Sequence of chain 1.C:
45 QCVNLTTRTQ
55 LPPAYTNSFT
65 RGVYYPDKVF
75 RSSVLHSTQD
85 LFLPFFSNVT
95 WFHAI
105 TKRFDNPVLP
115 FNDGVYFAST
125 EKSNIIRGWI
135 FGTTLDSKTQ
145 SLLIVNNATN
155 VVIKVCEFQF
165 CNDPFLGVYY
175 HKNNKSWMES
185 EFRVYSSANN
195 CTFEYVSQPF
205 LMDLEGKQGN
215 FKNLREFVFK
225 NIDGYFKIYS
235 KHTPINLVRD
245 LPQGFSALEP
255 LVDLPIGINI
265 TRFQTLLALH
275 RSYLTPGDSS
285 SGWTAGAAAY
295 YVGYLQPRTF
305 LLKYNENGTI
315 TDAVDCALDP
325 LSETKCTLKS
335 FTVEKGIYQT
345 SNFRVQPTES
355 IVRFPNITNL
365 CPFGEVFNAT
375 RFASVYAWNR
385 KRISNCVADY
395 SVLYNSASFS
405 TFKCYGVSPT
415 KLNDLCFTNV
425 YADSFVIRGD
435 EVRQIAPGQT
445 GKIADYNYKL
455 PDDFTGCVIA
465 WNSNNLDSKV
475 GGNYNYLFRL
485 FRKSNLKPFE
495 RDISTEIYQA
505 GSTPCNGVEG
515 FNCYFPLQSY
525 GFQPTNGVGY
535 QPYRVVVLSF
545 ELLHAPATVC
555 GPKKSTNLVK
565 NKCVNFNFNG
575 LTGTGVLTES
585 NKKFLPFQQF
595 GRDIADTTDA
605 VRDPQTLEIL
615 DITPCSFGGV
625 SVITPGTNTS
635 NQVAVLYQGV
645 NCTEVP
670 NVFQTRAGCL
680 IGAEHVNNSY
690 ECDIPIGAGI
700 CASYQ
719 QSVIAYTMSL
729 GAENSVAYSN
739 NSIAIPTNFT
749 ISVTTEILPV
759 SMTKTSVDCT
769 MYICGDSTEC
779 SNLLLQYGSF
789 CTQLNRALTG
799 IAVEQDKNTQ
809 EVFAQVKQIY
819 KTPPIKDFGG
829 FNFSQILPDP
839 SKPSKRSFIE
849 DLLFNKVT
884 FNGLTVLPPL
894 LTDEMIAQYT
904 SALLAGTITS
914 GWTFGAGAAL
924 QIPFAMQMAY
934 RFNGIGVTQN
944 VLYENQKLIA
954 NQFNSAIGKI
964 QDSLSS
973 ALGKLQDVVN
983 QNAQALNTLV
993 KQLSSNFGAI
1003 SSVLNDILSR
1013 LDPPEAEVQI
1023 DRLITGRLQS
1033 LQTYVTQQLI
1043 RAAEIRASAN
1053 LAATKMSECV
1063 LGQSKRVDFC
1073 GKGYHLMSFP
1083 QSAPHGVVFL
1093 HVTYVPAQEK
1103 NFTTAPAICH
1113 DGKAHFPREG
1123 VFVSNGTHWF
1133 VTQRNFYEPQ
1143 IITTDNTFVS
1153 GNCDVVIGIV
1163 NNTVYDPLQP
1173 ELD

Binding-site contacts:
Ligand atom C7 contacts residue GLU310 of chain 1.C at 3.8 Å.
Ligand atom C3 contacts residue ASN311 of chain 1.C at 3.8 Å.
Ligand atom C3 contacts residue GLU310 of chain 1.C at 4.5 Å.
Ligand atom C1 contacts residue LYS587 of chain 1.B at 4.4 Å.
Ligand atom O7 contacts residue ASN311 of chain 1.C at 4.0 Å.
Ligand atom C8 contacts residue ASN309 of chain 1.C at 3.7 Å.
Ligand atom C8 contacts residue GLU310 of chain 1.C at 3.5 Å.
Ligand atom N2 contacts residue GLU310 of chain 1.C at 3.2 Å (salt-bridge).
Ligand atom N2 contacts residue ASN311 of chain 1.C at 2.9 Å (h-bond).
Ligand atom O7 contacts residue ASN309 of chain 1.C at 4.1 Å.
Ligand atom C6 contacts residue LYS587 of chain 1.B at 4.0 Å.
Ligand atom C2 contacts residue GLU310 of chain 1.C at 4.2 Å.
Ligand atom C4 contacts residue ASN311 of chain 1.C at 4.2 Å.
Ligand atom C2 contacts residue ASN311 of chain 1.C at 2.5 Å.
Ligand atom C5 contacts residue LYS587 of chain 1.B at 3.9 Å.
Ligand atom C7 contacts residue ASN311 of chain 1.C at 3.7 Å.
Ligand atom C5 contacts residue ASN311 of chain 1.C at 3.7 Å.
Ligand atom O5 contacts residue LYS587 of chain 1.B at 3.9 Å.
Ligand atom C1 contacts residue ASN311 of chain 1.C at 1.4 Å.
Ligand atom C7 contacts residue ASN309 of chain 1.C at 4.0 Å.
Ligand atom O5 contacts residue ASN311 of chain 1.C at 2.4 Å (h-bond).

This protein binds this small molecule.
Small molecule (SMILES): CC(=O)N[C@@H]1[C@@H](O)[C@H](O)[C@@H](CO)O[C@H]1O

Sequence of chain 1.B:
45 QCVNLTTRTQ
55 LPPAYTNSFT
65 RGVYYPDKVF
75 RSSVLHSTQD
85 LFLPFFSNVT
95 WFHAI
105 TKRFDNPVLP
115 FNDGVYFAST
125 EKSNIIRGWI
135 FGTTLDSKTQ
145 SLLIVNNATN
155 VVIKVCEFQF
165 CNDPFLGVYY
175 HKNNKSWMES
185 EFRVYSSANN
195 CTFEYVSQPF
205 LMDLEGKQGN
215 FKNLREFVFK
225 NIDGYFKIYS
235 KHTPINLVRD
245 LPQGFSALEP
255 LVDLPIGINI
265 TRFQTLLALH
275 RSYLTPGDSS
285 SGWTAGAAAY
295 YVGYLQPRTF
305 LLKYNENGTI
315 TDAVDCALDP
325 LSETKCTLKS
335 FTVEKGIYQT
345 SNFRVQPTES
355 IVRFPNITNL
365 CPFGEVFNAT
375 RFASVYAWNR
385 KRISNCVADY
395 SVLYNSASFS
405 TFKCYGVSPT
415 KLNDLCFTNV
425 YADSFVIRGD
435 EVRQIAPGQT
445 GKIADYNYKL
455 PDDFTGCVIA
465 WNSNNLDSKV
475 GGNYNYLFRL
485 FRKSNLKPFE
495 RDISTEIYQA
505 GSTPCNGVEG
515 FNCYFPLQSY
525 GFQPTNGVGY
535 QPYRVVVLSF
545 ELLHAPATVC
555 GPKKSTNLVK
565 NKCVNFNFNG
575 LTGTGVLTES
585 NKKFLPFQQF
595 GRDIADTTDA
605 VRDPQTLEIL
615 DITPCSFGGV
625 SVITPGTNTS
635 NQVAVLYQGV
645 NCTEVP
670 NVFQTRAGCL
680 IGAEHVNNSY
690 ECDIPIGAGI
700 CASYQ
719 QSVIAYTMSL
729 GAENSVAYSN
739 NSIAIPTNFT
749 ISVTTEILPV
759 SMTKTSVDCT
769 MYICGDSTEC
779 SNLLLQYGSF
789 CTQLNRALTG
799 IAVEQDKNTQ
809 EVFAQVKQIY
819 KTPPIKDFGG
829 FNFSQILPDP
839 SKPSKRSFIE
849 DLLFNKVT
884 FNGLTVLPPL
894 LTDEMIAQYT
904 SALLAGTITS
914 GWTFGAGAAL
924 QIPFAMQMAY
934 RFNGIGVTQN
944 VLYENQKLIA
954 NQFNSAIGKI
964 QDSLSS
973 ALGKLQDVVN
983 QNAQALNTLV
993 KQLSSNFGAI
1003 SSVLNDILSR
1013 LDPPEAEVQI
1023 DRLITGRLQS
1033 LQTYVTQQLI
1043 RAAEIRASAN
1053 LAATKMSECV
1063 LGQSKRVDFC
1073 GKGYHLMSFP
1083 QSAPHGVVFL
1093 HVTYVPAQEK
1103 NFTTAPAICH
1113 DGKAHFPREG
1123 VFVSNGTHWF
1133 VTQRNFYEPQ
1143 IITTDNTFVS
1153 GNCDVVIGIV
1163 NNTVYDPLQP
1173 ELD